A protein and the small-molecule ligand that binds it are described below.
Small molecule (SMILES): CC(=O)N[C@@H]1[C@@H](O)[C@H](O)[C@@H](CO)O[C@H]1O

Sequence of chain 1.B:
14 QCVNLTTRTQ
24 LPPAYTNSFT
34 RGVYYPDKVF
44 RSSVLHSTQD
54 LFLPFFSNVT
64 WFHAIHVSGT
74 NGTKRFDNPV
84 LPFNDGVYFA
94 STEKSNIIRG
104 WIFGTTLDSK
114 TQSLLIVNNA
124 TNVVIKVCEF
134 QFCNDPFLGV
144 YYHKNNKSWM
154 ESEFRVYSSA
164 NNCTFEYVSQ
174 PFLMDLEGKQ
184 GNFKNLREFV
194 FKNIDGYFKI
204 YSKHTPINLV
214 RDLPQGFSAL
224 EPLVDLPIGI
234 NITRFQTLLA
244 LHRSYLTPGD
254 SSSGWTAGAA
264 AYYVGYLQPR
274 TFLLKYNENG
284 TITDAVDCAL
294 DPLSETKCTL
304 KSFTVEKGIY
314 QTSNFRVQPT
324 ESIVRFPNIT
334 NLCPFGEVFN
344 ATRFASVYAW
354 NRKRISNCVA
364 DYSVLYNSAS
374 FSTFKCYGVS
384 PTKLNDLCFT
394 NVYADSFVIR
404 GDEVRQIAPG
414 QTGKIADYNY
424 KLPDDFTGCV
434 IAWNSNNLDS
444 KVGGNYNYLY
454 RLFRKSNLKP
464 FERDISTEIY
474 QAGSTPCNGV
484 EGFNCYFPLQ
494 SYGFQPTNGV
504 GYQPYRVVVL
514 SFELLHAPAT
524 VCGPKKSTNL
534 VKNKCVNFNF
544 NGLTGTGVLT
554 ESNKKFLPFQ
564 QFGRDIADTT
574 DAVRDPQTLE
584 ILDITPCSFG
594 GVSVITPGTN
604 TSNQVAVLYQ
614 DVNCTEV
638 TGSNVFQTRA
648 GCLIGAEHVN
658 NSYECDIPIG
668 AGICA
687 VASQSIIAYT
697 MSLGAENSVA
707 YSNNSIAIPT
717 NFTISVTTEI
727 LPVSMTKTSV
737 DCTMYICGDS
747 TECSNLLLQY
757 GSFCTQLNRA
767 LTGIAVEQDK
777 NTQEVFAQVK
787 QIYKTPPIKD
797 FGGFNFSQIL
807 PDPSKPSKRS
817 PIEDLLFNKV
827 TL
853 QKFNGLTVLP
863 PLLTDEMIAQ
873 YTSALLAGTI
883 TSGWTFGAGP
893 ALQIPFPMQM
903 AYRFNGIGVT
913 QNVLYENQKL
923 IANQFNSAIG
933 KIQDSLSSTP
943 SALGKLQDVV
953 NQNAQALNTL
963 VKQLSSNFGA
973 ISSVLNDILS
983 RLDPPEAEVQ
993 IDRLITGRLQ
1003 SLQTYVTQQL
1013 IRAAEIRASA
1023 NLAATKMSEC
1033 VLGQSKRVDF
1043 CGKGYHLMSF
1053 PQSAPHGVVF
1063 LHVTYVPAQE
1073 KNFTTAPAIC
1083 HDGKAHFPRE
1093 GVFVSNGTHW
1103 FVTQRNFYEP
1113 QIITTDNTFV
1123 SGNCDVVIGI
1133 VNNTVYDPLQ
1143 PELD

Binding-site contacts:
Ligand atom O5 contacts residue ASN282 of chain 1.C at 2.4 Å (h-bond).
Ligand atom C1 contacts residue ASN282 of chain 1.C at 1.4 Å.
Ligand atom N2 contacts residue ASN282 of chain 1.C at 3.4 Å (h-bond).
Ligand atom C2 contacts residue ASN282 of chain 1.C at 2.4 Å.
Ligand atom O3 contacts residue ASN282 of chain 1.C at 3.5 Å (h-bond).
Ligand atom C5 contacts residue LYS558 of chain 1.B at 3.7 Å.
Ligand atom C7 contacts residue ASN282 of chain 1.C at 4.4 Å.
Ligand atom C4 contacts residue ASN282 of chain 1.C at 4.2 Å.
Ligand atom O5 contacts residue LYS558 of chain 1.B at 4.3 Å.
Ligand atom O6 contacts residue LYS558 of chain 1.B at 1.3 Å (salt-bridge).
Ligand atom C6 contacts residue LYS558 of chain 1.B at 2.5 Å.
Ligand atom C5 contacts residue ASN282 of chain 1.C at 3.7 Å.
Ligand atom C3 contacts residue ASN282 of chain 1.C at 3.5 Å.

Sequence of chain 1.C:
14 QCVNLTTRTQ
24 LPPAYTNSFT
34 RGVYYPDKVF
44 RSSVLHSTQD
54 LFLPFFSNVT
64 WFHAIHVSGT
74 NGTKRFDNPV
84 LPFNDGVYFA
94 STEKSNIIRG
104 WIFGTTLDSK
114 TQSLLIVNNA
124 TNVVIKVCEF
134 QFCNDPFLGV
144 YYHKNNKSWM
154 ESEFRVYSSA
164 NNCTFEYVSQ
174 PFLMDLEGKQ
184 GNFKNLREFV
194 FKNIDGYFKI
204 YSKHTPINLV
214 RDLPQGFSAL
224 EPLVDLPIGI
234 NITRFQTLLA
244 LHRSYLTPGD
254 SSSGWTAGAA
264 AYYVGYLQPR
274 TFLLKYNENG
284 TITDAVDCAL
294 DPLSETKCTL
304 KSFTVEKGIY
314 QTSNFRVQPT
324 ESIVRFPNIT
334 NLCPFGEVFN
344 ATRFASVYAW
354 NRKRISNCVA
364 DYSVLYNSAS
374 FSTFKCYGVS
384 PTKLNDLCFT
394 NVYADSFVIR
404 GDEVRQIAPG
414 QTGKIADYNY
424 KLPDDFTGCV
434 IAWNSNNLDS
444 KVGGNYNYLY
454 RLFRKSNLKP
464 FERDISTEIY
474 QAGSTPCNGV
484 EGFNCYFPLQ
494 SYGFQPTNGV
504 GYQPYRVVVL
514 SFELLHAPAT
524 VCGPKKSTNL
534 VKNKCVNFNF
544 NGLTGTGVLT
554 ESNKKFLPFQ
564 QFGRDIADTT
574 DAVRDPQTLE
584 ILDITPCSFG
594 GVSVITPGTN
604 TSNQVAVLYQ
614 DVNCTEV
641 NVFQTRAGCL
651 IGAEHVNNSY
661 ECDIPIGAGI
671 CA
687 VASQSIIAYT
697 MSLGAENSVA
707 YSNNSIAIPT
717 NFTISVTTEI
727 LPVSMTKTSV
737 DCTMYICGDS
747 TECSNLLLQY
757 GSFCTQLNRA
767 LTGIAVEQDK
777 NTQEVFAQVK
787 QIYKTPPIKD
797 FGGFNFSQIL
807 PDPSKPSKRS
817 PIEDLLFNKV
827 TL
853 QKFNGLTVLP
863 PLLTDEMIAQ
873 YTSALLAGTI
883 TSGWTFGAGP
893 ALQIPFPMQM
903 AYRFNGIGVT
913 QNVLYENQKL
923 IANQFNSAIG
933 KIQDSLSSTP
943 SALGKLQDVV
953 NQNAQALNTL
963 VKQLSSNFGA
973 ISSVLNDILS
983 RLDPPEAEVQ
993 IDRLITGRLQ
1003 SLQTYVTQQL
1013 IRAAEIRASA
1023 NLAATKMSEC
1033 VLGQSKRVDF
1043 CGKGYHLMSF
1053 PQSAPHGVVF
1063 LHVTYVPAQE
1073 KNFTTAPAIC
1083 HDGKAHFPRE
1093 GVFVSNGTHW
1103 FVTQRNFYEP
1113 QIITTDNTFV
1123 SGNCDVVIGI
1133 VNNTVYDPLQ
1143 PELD